Binding-site contacts:
Ligand atom CH2 contacts residue GLY21 of chain 1.K at 3.7 Å.
Ligand atom CZ3 contacts residue HIS32 of chain 1.K at 4.0 Å.
Ligand atom O contacts residue THR47 of chain 1.K at 3.6 Å.
Ligand atom C contacts residue THR50 of chain 1.K at 3.9 Å.
Ligand atom CZ2 contacts residue THR50 of chain 1.K at 3.9 Å.
Ligand atom CB contacts residue SER51 of chain 1.J at 3.5 Å.
Ligand atom O contacts residue GLY25 of chain 1.J at 3.0 Å (h-bond).
Ligand atom N contacts residue ARG24 of chain 1.J at 3.9 Å.
Ligand atom CA contacts residue THR23 of chain 1.J at 3.6 Å.
Ligand atom CB contacts residue THR28 of chain 1.J at 3.5 Å.
Ligand atom CD1 contacts residue GLN45 of chain 1.K at 3.5 Å.
Ligand atom CZ2 contacts residue ALA44 of chain 1.K at 3.9 Å (hydrophobic).
Ligand atom CZ3 contacts residue GLY21 of chain 1.K at 3.7 Å.
Ligand atom O contacts residue THR23 of chain 1.J at 3.9 Å.
Ligand atom N contacts residue THR23 of chain 1.J at 2.5 Å (h-bond).
Ligand atom CG contacts residue SER51 of chain 1.J at 3.9 Å.
Ligand atom CA contacts residue GLY25 of chain 1.J at 3.4 Å.
Ligand atom O contacts residue SER51 of chain 1.J at 2.9 Å (h-bond).
Ligand atom CD1 contacts residue THR47 of chain 1.K at 3.9 Å.
Ligand atom O contacts residue ARG24 of chain 1.J at 3.4 Å.
Ligand atom CD1 contacts residue SER51 of chain 1.J at 3.5 Å.
Ligand atom C contacts residue SER51 of chain 1.J at 3.6 Å.
Ligand atom CE2 contacts residue GLN45 of chain 1.K at 3.8 Å.
Ligand atom N contacts residue GLY25 of chain 1.J at 2.8 Å (h-bond).
Ligand atom NE1 contacts residue GLN45 of chain 1.K at 2.8 Å (h-bond).
Ligand atom CB contacts residue THR23 of chain 1.J at 3.6 Å.
Ligand atom C contacts residue GLY25 of chain 1.J at 3.4 Å.
Ligand atom CE2 contacts residue ALA44 of chain 1.K at 4.1 Å (hydrophobic).
Ligand atom OXT contacts residue HIS49 of chain 1.K at 3.8 Å.
Ligand atom OXT contacts residue GLY25 of chain 1.J at 4.0 Å.
Ligand atom OXT contacts residue THR47 of chain 1.K at 2.6 Å (h-bond).
Ligand atom N contacts residue ASP27 of chain 1.J at 3.1 Å (salt-bridge).
Ligand atom CA contacts residue THR28 of chain 1.J at 3.2 Å.
Ligand atom CE3 contacts residue HIS32 of chain 1.K at 4.0 Å.
Ligand atom N contacts residue THR28 of chain 1.J at 2.9 Å (h-bond).
Ligand atom NE1 contacts residue ALA44 of chain 1.K at 4.0 Å.
Ligand atom OXT contacts residue THR50 of chain 1.K at 2.7 Å (h-bond).
Ligand atom CZ2 contacts residue ILE53 of chain 1.K at 4.0 Å (hydrophobic).
Ligand atom C contacts residue THR47 of chain 1.K at 3.5 Å.
Ligand atom CA contacts residue SER51 of chain 1.J at 4.0 Å.

Sequence of chain 1.K:
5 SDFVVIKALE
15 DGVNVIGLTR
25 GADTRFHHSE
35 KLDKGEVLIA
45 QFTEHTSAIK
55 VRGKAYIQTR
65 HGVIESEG

This small molecule binds to this protein.
Small molecule (SMILES): N[C@@H](Cc1c[nH]c2ccccc12)C(=O)O

Sequence of chain 1.J:
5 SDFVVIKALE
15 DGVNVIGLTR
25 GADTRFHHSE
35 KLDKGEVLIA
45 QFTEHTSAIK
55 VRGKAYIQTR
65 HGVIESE